Sequence of chain 1.B:
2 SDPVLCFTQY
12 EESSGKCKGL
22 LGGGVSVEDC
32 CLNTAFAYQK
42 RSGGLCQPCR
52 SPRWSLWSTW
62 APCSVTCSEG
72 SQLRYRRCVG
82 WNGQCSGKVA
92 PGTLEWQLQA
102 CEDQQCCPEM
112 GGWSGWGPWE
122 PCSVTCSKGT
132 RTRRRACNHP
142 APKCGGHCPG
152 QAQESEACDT

A small-molecule ligand and the protein it binds are described below.
Small molecule (SMILES): C[C@@H]1O[C@@H](O)[C@@H](O)[C@H](O)[C@@H]1O

Binding-site contacts:
Ligand atom O5 contacts residue THR126 of chain 1.B at 2.3 Å (h-bond).
Ligand atom O4 contacts residue THR126 of chain 1.B at 4.4 Å.
Ligand atom C2 contacts residue THR126 of chain 1.B at 2.4 Å.
Ligand atom C5 contacts residue CYS127 of chain 1.B at 4.4 Å (hydrophobic).
Ligand atom C5 contacts residue THR126 of chain 1.B at 3.3 Å.
Ligand atom C4 contacts residue THR126 of chain 1.B at 3.9 Å.
Ligand atom C3 contacts residue THR126 of chain 1.B at 3.5 Å.
Ligand atom O2 contacts residue CYS127 of chain 1.B at 4.5 Å.
Ligand atom C1 contacts residue CYS127 of chain 1.B at 4.3 Å (hydrophobic).
Ligand atom O2 contacts residue THR126 of chain 1.B at 2.6 Å (h-bond).
Ligand atom C1 contacts residue THR126 of chain 1.B at 1.4 Å.